Binding-site contacts:
Ligand atom C7 contacts residue ASN62 of chain 1.C at 3.2 Å.
Ligand atom C1 contacts residue ASN62 of chain 1.C at 1.4 Å.
Ligand atom C7 contacts residue PRO60 of chain 1.C at 3.4 Å (hydrophobic).
Ligand atom O7 contacts residue PRO60 of chain 1.C at 4.4 Å.
Ligand atom C4 contacts residue ASN62 of chain 1.C at 4.2 Å.
Ligand atom C7 contacts residue PRO59 of chain 1.C at 4.4 Å (hydrophobic).
Ligand atom C8 contacts residue PRO60 of chain 1.C at 3.3 Å (hydrophobic).
Ligand atom C3 contacts residue PRO59 of chain 1.C at 4.2 Å (hydrophobic).
Ligand atom N2 contacts residue PRO59 of chain 1.C at 3.8 Å.
Ligand atom C2 contacts residue ASN62 of chain 1.C at 2.5 Å.
Ligand atom C3 contacts residue ASN62 of chain 1.C at 3.8 Å.
Ligand atom O5 contacts residue ASN62 of chain 1.C at 2.3 Å (h-bond).
Ligand atom C1 contacts residue PRO60 of chain 1.C at 3.8 Å (hydrophobic).
Ligand atom N2 contacts residue PRO60 of chain 1.C at 3.1 Å (h-bond).
Ligand atom O3 contacts residue PRO59 of chain 1.C at 3.8 Å.
Ligand atom N2 contacts residue ASN62 of chain 1.C at 2.9 Å (h-bond).
Ligand atom O7 contacts residue ASN62 of chain 1.C at 3.1 Å (h-bond).
Ligand atom C8 contacts residue PRO59 of chain 1.C at 4.0 Å (hydrophobic).
Ligand atom C8 contacts residue ASN55 of chain 1.C at 3.4 Å.
Ligand atom C8 contacts residue ASN62 of chain 1.C at 4.4 Å.
Ligand atom C2 contacts residue PRO60 of chain 1.C at 4.0 Å (hydrophobic).
Ligand atom C5 contacts residue ASN62 of chain 1.C at 3.6 Å.

A protein and the small-molecule ligand that binds it are described below.
Small molecule (SMILES): CC(=O)N[C@H]1[C@H](O[C@H]2[C@H](O)[C@@H](NC(C)=O)CO[C@@H]2CO)O[C@H](CO)[C@@H](O)[C@@H]1O

Sequence of chain 1.C:
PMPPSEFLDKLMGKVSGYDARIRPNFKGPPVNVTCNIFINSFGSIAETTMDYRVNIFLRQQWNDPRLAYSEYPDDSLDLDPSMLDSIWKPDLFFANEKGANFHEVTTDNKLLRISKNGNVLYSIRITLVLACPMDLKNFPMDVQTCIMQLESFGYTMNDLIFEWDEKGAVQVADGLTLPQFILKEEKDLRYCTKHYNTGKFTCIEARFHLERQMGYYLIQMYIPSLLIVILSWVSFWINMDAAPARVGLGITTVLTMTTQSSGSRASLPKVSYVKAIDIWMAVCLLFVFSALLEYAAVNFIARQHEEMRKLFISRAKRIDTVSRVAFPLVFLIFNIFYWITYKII